The protein below binds the small molecule below.
Small molecule (SMILES): CC(=O)N[C@@H]1[C@@H](O)[C@H](O)[C@@H](CO)O[C@H]1O

Binding-site contacts:
Ligand atom C6 contacts residue GLU309 of chain 1.C at 3.3 Å.
Ligand atom C5 contacts residue ASN603 of chain 1.C at 3.7 Å.
Ligand atom O5 contacts residue GLU309 of chain 1.C at 4.2 Å.
Ligand atom C3 contacts residue ASN603 of chain 1.C at 3.8 Å.
Ligand atom C7 contacts residue ASN603 of chain 1.C at 3.5 Å.
Ligand atom C4 contacts residue ASN603 of chain 1.C at 4.2 Å.
Ligand atom C5 contacts residue GLU309 of chain 1.C at 4.1 Å.
Ligand atom C1 contacts residue ASN603 of chain 1.C at 1.4 Å.
Ligand atom O7 contacts residue ASN603 of chain 1.C at 3.3 Å.
Ligand atom O6 contacts residue GLU309 of chain 1.C at 4.3 Å.
Ligand atom C8 contacts residue ASN603 of chain 1.C at 4.0 Å.
Ligand atom C2 contacts residue ASN603 of chain 1.C at 2.5 Å.
Ligand atom N2 contacts residue ASN603 of chain 1.C at 2.9 Å (h-bond).
Ligand atom O5 contacts residue ASN603 of chain 1.C at 2.4 Å (h-bond).

Sequence of chain 1.C:
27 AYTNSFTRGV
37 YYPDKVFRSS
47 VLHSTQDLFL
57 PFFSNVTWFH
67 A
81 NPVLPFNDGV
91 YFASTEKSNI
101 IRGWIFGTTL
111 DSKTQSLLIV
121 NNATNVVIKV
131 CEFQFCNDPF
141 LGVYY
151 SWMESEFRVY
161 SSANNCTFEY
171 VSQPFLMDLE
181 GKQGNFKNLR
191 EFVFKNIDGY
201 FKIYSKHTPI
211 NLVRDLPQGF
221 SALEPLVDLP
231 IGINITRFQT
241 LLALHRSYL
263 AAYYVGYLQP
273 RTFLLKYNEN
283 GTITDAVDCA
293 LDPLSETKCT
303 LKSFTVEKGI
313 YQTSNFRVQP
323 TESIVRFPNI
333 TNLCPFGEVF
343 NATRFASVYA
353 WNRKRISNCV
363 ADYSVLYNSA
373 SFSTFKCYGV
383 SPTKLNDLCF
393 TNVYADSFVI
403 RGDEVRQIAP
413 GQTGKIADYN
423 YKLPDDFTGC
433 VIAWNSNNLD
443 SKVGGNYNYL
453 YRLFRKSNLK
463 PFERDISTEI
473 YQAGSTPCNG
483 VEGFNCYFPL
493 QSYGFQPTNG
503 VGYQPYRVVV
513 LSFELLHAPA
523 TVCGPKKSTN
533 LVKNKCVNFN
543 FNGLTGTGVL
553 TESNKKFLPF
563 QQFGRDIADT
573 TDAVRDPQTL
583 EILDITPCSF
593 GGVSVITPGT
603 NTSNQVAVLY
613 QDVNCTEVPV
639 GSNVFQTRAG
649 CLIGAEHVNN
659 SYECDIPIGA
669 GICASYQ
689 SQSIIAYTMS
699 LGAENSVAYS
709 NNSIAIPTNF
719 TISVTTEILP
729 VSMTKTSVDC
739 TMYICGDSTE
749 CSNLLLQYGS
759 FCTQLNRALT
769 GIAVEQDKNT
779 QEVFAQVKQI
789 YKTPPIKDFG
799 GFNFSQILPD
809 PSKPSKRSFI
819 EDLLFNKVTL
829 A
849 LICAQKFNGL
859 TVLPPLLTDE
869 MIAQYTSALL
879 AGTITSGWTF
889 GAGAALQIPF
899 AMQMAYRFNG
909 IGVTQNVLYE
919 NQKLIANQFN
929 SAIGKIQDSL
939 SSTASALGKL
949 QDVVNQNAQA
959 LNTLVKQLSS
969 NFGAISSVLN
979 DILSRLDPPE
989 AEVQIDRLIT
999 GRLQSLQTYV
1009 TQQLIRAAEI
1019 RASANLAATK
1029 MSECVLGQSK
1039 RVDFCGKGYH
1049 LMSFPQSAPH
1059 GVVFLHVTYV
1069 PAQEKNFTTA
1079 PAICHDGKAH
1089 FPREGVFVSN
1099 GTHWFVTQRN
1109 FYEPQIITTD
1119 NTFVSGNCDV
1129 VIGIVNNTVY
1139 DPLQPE